The protein below binds the small molecule below.
Small molecule (SMILES): CC(=O)N[C@@H]1[C@@H](O)[C@H](O)[C@@H](CO)O[C@H]1O

Binding-site contacts:
Ligand atom C6 contacts residue PHE7 of chain 1.A at 3.8 Å (hydrophobic).
Ligand atom O6 contacts residue VAL26 of chain 1.A at 4.0 Å.
Ligand atom O5 contacts residue MAN6 of chain 1.E at 2.5 Å (h-bond).
Ligand atom O7 contacts residue MAN6 of chain 1.E at 2.5 Å (h-bond).
Ligand atom C2 contacts residue MAN6 of chain 1.E at 2.6 Å.
Ligand atom C5 contacts residue PHE7 of chain 1.A at 3.6 Å (hydrophobic).
Ligand atom O6 contacts residue THR24 of chain 1.A at 4.1 Å.
Ligand atom C6 contacts residue THR24 of chain 1.A at 3.6 Å.
Ligand atom C1 contacts residue PHE7 of chain 1.A at 4.0 Å (hydrophobic).
Ligand atom C1 contacts residue BMA3 of chain 1.E at 4.5 Å.
Ligand atom N2 contacts residue MAN6 of chain 1.E at 3.0 Å (h-bond).
Ligand atom C3 contacts residue MAN6 of chain 1.E at 4.0 Å.
Ligand atom O5 contacts residue PHE7 of chain 1.A at 4.3 Å.
Ligand atom C6 contacts residue VAL26 of chain 1.A at 4.2 Å (hydrophobic).
Ligand atom C3 contacts residue LYS10 of chain 1.A at 4.3 Å.
Ligand atom C1 contacts residue MAN6 of chain 1.E at 1.6 Å.
Ligand atom C4 contacts residue MAN6 of chain 1.E at 4.4 Å.
Ligand atom O4 contacts residue THR24 of chain 1.A at 4.1 Å.
Ligand atom C7 contacts residue MAN6 of chain 1.E at 3.0 Å.
Ligand atom O3 contacts residue LYS10 of chain 1.A at 2.9 Å (salt-bridge).
Ligand atom O4 contacts residue PHE7 of chain 1.A at 4.2 Å.
Ligand atom C5 contacts residue MAN6 of chain 1.E at 3.8 Å.
Ligand atom C8 contacts residue MAN6 of chain 1.E at 4.2 Å.

Sequence of chain 1.A:
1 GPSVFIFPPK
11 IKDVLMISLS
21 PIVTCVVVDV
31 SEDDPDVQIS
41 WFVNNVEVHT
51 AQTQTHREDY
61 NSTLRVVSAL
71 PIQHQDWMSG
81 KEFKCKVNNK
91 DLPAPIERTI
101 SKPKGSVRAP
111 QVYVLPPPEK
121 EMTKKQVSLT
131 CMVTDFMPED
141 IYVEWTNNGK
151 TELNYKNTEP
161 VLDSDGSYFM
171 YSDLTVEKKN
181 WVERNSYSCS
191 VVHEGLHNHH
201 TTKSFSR